Binding-site contacts:
Ligand atom O6 contacts residue TYR99 of chain 1.A at 4.2 Å.
Ligand atom C5 contacts residue TYR99 of chain 1.A at 4.3 Å (hydrophobic).
Ligand atom N2 contacts residue ASN68 of chain 1.A at 2.7 Å (h-bond).
Ligand atom C6 contacts residue TYR99 of chain 1.A at 3.8 Å (hydrophobic).
Ligand atom O5 contacts residue TYR99 of chain 1.A at 3.6 Å (h-bond).
Ligand atom C1 contacts residue ASN68 of chain 1.A at 1.4 Å.
Ligand atom C5 contacts residue ASN68 of chain 1.A at 3.7 Å.
Ligand atom C8 contacts residue GLU67 of chain 1.A at 3.3 Å.
Ligand atom C2 contacts residue ASN68 of chain 1.A at 2.3 Å.
Ligand atom C4 contacts residue ASN68 of chain 1.A at 4.2 Å.
Ligand atom O7 contacts residue ASN68 of chain 1.A at 3.1 Å (h-bond).
Ligand atom C7 contacts residue ASN68 of chain 1.A at 3.1 Å.
Ligand atom C3 contacts residue ASN68 of chain 1.A at 3.7 Å.
Ligand atom C1 contacts residue GLN80 of chain 1.A at 4.4 Å.
Ligand atom O5 contacts residue GLN80 of chain 1.A at 4.2 Å.
Ligand atom O5 contacts residue ASN68 of chain 1.A at 2.4 Å (h-bond).
Ligand atom C8 contacts residue ASN68 of chain 1.A at 4.3 Å.

This small molecule binds to this protein.
Small molecule (SMILES): CC(=O)N[C@@H]1[C@@H](O)[C@H](O)[C@@H](CO)O[C@H]1O

Sequence of chain 1.A:
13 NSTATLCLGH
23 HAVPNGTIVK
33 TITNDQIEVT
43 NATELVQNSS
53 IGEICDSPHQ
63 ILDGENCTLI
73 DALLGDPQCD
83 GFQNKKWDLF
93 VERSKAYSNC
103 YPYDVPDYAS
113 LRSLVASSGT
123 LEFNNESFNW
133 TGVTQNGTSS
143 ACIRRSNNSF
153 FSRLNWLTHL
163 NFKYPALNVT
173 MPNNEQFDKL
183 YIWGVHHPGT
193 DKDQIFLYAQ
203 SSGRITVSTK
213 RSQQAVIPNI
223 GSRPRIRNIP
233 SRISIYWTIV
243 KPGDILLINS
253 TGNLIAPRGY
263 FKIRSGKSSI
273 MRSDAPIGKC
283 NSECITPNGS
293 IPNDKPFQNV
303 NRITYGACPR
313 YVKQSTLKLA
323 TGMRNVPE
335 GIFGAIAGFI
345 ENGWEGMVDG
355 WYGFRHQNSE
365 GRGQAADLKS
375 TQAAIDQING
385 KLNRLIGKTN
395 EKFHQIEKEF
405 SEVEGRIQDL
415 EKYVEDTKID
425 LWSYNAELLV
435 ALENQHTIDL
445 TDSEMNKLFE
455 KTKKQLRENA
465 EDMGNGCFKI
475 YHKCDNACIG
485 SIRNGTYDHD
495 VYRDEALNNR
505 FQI